Binding-site contacts:
Ligand atom C1 contacts residue ASN137 of chain 1.B at 4.2 Å.
Ligand atom O7 contacts residue ASN17 of chain 1.B at 3.0 Å (h-bond).
Ligand atom N2 contacts residue ASN17 of chain 1.B at 2.9 Å (h-bond).
Ligand atom C7 contacts residue ASN17 of chain 1.B at 3.2 Å.
Ligand atom C5 contacts residue ASN137 of chain 1.B at 3.2 Å.
Ligand atom O5 contacts residue ASN137 of chain 1.B at 3.6 Å (h-bond).
Ligand atom O6 contacts residue CYS15 of chain 1.B at 3.1 Å (h-bond).
Ligand atom C8 contacts residue CYS15 of chain 1.B at 3.4 Å (hydrophobic).
Ligand atom C6 contacts residue CYS15 of chain 1.B at 4.2 Å (hydrophobic).
Ligand atom C4 contacts residue ASN17 of chain 1.B at 4.2 Å.
Ligand atom C8 contacts residue VAL16 of chain 1.B at 4.4 Å (hydrophobic).
Ligand atom C2 contacts residue ASN17 of chain 1.B at 2.5 Å.
Ligand atom C7 contacts residue CYS15 of chain 1.B at 3.4 Å (hydrophobic).
Ligand atom C1 contacts residue ASN17 of chain 1.B at 1.4 Å.
Ligand atom C6 contacts residue ASN137 of chain 1.B at 3.4 Å.
Ligand atom O7 contacts residue CYS15 of chain 1.B at 2.9 Å (h-bond).
Ligand atom C8 contacts residue ASN17 of chain 1.B at 4.3 Å.
Ligand atom O6 contacts residue ASN137 of chain 1.B at 2.6 Å (h-bond).
Ligand atom C3 contacts residue ASN17 of chain 1.B at 3.8 Å.
Ligand atom O5 contacts residue ASN17 of chain 1.B at 2.4 Å (h-bond).
Ligand atom C5 contacts residue ASN17 of chain 1.B at 3.6 Å.

Sequence of chain 1.B:
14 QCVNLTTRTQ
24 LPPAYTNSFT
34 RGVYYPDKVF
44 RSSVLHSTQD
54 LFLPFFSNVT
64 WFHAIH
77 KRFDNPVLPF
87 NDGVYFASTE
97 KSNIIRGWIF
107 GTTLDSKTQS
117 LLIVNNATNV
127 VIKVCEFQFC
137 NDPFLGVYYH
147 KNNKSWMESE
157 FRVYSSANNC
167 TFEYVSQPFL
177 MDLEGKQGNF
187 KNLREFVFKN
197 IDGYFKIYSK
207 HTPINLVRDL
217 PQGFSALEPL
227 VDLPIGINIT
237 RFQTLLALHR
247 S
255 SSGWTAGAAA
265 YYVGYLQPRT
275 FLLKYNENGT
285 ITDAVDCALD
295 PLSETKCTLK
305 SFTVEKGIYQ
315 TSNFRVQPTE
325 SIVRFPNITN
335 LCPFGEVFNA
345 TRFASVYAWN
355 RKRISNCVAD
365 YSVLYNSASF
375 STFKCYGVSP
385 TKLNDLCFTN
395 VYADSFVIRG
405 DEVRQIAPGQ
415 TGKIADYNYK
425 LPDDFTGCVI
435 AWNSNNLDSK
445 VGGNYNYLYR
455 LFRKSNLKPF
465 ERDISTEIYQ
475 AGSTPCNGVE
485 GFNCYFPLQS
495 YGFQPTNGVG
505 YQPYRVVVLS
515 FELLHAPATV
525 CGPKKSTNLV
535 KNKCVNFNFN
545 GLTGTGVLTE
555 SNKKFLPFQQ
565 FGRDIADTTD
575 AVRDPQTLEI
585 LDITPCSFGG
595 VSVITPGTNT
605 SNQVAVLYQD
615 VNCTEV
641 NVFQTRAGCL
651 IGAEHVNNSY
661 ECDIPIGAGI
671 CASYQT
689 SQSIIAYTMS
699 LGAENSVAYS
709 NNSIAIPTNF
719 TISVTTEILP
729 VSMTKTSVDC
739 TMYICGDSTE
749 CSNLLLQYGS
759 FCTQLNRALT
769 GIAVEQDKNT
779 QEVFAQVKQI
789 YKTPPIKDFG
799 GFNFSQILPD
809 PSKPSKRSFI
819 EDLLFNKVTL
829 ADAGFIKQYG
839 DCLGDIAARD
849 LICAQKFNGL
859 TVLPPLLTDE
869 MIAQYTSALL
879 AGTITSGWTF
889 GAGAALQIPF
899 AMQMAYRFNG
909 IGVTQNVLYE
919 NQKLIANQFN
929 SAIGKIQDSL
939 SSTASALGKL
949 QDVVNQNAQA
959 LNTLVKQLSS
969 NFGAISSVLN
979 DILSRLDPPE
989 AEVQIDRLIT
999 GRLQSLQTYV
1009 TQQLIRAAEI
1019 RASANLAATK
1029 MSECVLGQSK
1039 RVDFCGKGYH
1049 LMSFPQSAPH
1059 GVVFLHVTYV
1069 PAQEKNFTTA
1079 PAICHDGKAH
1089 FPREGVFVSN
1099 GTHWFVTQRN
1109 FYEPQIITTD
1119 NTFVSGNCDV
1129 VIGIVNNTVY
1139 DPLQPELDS

This small molecule binds to this protein.
Small molecule (SMILES): CC(=O)N[C@H]1[C@H](O[C@H]2[C@H](O)[C@@H](NC(C)=O)CO[C@@H]2CO)O[C@H](CO)[C@@H](O)[C@@H]1O